Sequence of chain 1.G:
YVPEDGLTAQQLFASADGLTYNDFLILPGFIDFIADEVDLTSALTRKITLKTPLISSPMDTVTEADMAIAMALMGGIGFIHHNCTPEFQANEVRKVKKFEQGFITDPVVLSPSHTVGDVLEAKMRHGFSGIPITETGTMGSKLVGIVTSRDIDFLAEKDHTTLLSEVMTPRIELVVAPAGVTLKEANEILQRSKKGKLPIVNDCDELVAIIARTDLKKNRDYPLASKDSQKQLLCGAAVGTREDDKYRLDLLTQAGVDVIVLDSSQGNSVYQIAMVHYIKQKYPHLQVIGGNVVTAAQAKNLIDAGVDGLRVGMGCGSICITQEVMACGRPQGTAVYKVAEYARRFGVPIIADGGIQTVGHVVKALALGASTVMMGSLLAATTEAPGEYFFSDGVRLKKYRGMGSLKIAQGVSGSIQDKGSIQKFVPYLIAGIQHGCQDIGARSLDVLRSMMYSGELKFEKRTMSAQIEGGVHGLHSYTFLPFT

Binding-site contacts:
Ligand atom O2P contacts residue SER390 of chain 1.G at 2.6 Å (h-bond).
Ligand atom O6 contacts residue GLY444 of chain 1.G at 3.7 Å.
Ligand atom C6 contacts residue MET416 of chain 1.G at 3.8 Å (hydrophobic).
Ligand atom C6 contacts residue GLY417 of chain 1.G at 3.5 Å.
Ligand atom N9 contacts residue NAD1 of chain 1.NA at 3.6 Å.
Ligand atom N1 contacts residue GLN443 of chain 1.G at 3.0 Å (h-bond).
Ligand atom C5 contacts residue MET416 of chain 1.G at 3.6 Å (hydrophobic).
Ligand atom O3P contacts residue GLY368 of chain 1.G at 2.7 Å (h-bond).
Ligand atom P contacts residue TYR413 of chain 1.G at 3.6 Å.
Ligand atom C2 contacts residue CYS333 of chain 1.G at 3.3 Å (hydrophobic).
Ligand atom C2 contacts residue GLN443 of chain 1.G at 3.4 Å.
Ligand atom O1P contacts residue ILE332 of chain 1.G at 3.7 Å.
Ligand atom N3 contacts residue CYS333 of chain 1.G at 3.2 Å.
Ligand atom N7 contacts residue GLY415 of chain 1.G at 3.1 Å.
Ligand atom O3P contacts residue GLY367 of chain 1.G at 3.4 Å.
Ligand atom C3' contacts residue ASP366 of chain 1.G at 3.1 Å.
Ligand atom O6 contacts residue MET416 of chain 1.G at 3.2 Å (h-bond).
Ligand atom C6 contacts residue GLY415 of chain 1.G at 3.6 Å.
Ligand atom O2P contacts residue TYR413 of chain 1.G at 3.6 Å.
Ligand atom O5' contacts residue GLY367 of chain 1.G at 3.7 Å.
Ligand atom N1 contacts residue GLY444 of chain 1.G at 3.7 Å.
Ligand atom O3' contacts residue ASP366 of chain 1.G at 2.5 Å (salt-bridge).
Ligand atom O6 contacts residue GLY417 of chain 1.G at 2.5 Å (h-bond).
Ligand atom C2 contacts residue NAD1 of chain 1.NA at 3.4 Å.
Ligand atom O2P contacts residue GLY389 of chain 1.G at 3.2 Å (h-bond).
Ligand atom C8 contacts residue MET72 of chain 1.G at 3.4 Å (hydrophobic).
Ligand atom O6 contacts residue GLY415 of chain 1.G at 3.0 Å.
Ligand atom C5 contacts residue GLY415 of chain 1.G at 3.5 Å.
Ligand atom O1P contacts residue SER331 of chain 1.G at 2.9 Å (h-bond).
Ligand atom C4 contacts residue ILE332 of chain 1.G at 3.7 Å (hydrophobic).
Ligand atom O3P contacts residue SER331 of chain 1.G at 3.3 Å (h-bond).
Ligand atom O1P contacts residue TYR413 of chain 1.G at 2.7 Å (h-bond).
Ligand atom N7 contacts residue MET416 of chain 1.G at 2.8 Å (h-bond).
Ligand atom C4 contacts residue NAD1 of chain 1.NA at 3.3 Å.
Ligand atom O3' contacts residue NAD1 of chain 1.NA at 3.5 Å (h-bond).
Ligand atom N1 contacts residue NAD1 of chain 1.NA at 3.7 Å.
Ligand atom O6 contacts residue SER418 of chain 1.G at 3.2 Å (h-bond).
Ligand atom N3 contacts residue NAD1 of chain 1.NA at 3.1 Å.
Ligand atom P contacts residue SER331 of chain 1.G at 3.6 Å.
Ligand atom C5 contacts residue ILE332 of chain 1.G at 3.6 Å (hydrophobic).

A small-molecule ligand and the protein it binds are described below.
Small molecule (SMILES): O=c1[nH]cnc2c1ncn2[C@@H]1O[C@H](COP(=O)(O)O)[C@@H](O)[C@H]1O